A small-molecule ligand and the protein it binds are described below.
Small molecule (SMILES): OC[C@H]1O[C@H](O)[C@@H](O)[C@@H](O)[C@@H]1O

Sequence of chain 1.B:
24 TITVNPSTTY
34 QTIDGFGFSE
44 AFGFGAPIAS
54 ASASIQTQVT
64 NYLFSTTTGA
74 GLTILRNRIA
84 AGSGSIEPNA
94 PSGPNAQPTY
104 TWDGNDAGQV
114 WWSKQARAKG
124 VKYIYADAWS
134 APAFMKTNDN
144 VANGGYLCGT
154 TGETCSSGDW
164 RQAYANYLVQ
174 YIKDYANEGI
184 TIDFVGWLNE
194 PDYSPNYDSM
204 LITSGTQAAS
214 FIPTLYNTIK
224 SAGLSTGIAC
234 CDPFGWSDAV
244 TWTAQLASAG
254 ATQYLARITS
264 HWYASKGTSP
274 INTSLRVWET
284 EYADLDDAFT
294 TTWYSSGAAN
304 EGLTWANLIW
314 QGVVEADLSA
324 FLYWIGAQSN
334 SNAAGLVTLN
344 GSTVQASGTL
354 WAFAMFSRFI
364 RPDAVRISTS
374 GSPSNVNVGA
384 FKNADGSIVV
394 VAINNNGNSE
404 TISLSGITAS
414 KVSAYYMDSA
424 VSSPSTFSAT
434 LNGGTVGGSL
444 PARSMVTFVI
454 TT

Binding-site contacts:
Ligand atom C1 contacts residue SER53 of chain 1.B at 1.5 Å.
Ligand atom C1 contacts residue ALA49 of chain 1.B at 3.3 Å (hydrophobic).
Ligand atom O2 contacts residue SER53 of chain 1.B at 3.6 Å.
Ligand atom C4 contacts residue SER53 of chain 1.B at 3.3 Å.
Ligand atom O4 contacts residue ASN108 of chain 1.B at 4.4 Å.
Ligand atom C6 contacts residue SER53 of chain 1.B at 4.2 Å.
Ligand atom C3 contacts residue ASN108 of chain 1.B at 4.1 Å.
Ligand atom O3 contacts residue ASN108 of chain 1.B at 2.7 Å (h-bond).
Ligand atom C2 contacts residue SER53 of chain 1.B at 2.3 Å.
Ligand atom C5 contacts residue SER53 of chain 1.B at 2.8 Å.
Ligand atom O3 contacts residue SER53 of chain 1.B at 4.0 Å.
Ligand atom O2 contacts residue ALA49 of chain 1.B at 3.6 Å.
Ligand atom O4 contacts residue SER53 of chain 1.B at 4.2 Å.
Ligand atom C2 contacts residue ALA49 of chain 1.B at 3.5 Å (hydrophobic).
Ligand atom C3 contacts residue SER53 of chain 1.B at 2.7 Å.
Ligand atom C4 contacts residue ASN108 of chain 1.B at 4.5 Å.
Ligand atom O5 contacts residue SER53 of chain 1.B at 2.4 Å (h-bond).